Binding-site contacts:
Ligand atom C5 contacts residue ALA121 of chain 1.A at 4.2 Å (hydrophobic).
Ligand atom C5 contacts residue PHE119 of chain 1.A at 3.7 Å (hydrophobic).
Ligand atom C4 contacts residue ALA121 of chain 1.A at 3.6 Å (hydrophobic).
Ligand atom C7 contacts residue PHE119 of chain 1.A at 3.8 Å (hydrophobic).
Ligand atom C7 contacts residue LEU226 of chain 1.A at 4.4 Å (hydrophobic).
Ligand atom C8 contacts residue PHE119 of chain 1.A at 3.6 Å (hydrophobic).
Ligand atom O2 contacts residue ALA55 of chain 1.A at 3.4 Å.
Ligand atom C2 contacts residue ASP94 of chain 1.A at 3.2 Å.
Ligand atom C1 contacts residue PHE119 of chain 1.A at 4.2 Å (hydrophobic).
Ligand atom C8 contacts residue LEU96 of chain 1.A at 3.3 Å (hydrophobic).
Ligand atom C6 contacts residue PHE119 of chain 1.A at 3.6 Å (hydrophobic).
Ligand atom O contacts residue TYR95 of chain 1.A at 3.8 Å.
Ligand atom O contacts residue ASP94 of chain 1.A at 3.4 Å.
Ligand atom C contacts residue ASP94 of chain 1.A at 4.0 Å.
Ligand atom C3 contacts residue ALA121 of chain 1.A at 4.4 Å (hydrophobic).
Ligand atom O2 contacts residue LEU226 of chain 1.A at 4.3 Å.
Ligand atom O2 contacts residue PHE119 of chain 1.A at 3.8 Å.
Ligand atom C3 contacts residue PHE119 of chain 1.A at 4.0 Å (hydrophobic).
Ligand atom C5 contacts residue ALA55 of chain 1.A at 3.8 Å (hydrophobic).
Ligand atom O1 contacts residue ASP94 of chain 1.A at 2.7 Å (salt-bridge).
Ligand atom C1 contacts residue ASP94 of chain 1.A at 4.1 Å.
Ligand atom C8 contacts residue LEU226 of chain 1.A at 3.7 Å (hydrophobic).
Ligand atom C4 contacts residue PHE119 of chain 1.A at 4.2 Å (hydrophobic).
Ligand atom C6 contacts residue ALA55 of chain 1.A at 4.0 Å (hydrophobic).
Ligand atom C contacts residue PHE119 of chain 1.A at 4.1 Å (hydrophobic).

Sequence of chain 1.A:
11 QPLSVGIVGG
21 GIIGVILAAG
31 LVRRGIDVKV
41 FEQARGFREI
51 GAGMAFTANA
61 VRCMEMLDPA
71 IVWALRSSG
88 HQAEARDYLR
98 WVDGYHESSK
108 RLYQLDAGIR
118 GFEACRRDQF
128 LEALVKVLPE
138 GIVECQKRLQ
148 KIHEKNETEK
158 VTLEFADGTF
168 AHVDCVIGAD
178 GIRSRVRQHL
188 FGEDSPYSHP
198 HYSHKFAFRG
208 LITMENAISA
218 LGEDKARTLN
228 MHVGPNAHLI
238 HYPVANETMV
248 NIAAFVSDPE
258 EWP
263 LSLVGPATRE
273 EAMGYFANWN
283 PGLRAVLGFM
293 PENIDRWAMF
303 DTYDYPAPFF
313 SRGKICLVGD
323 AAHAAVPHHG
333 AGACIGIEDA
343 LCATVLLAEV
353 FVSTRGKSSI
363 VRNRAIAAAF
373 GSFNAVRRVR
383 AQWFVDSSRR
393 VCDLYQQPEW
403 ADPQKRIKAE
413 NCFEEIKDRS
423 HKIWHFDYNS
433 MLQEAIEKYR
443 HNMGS

The small molecule below binds the protein below.
Small molecule (SMILES): Cc1cc(O)c(C)c(O)c1C=O